Binding-site contacts:
Ligand atom C20 contacts residue PHE132 of chain 1.B at 3.6 Å (hydrophobic).
Ligand atom C8 contacts residue PHE74 of chain 1.B at 3.5 Å (hydrophobic).
Ligand atom O2 contacts residue SER133 of chain 1.B at 3.2 Å (h-bond).
Ligand atom C19 contacts residue ILE116 of chain 1.B at 3.4 Å (hydrophobic).
Ligand atom C19 contacts residue PHE148 of chain 1.B at 3.7 Å (hydrophobic).
Ligand atom C16 contacts residue GLY237 of chain 1.B at 4.0 Å.
Ligand atom C12 contacts residue PHE132 of chain 1.B at 4.1 Å (hydrophobic).
Ligand atom C20 contacts residue CYS81 of chain 1.B at 4.0 Å (hydrophobic).
Ligand atom O1 contacts residue SER133 of chain 1.B at 2.7 Å (h-bond).
Ligand atom C3 contacts residue TRP71 of chain 1.B at 4.1 Å (hydrophobic).
Ligand atom C3 contacts residue LEU244 of chain 1.B at 3.7 Å (hydrophobic).
Ligand atom O2 contacts residue PHE132 of chain 1.B at 3.7 Å.
Ligand atom C15 contacts residue PHE132 of chain 1.B at 3.8 Å (hydrophobic).
Ligand atom C2 contacts residue LEU244 of chain 1.B at 3.9 Å (hydrophobic).
Ligand atom C7 contacts residue LEU112 of chain 1.B at 3.9 Å (hydrophobic).
Ligand atom O1 contacts residue PHE132 of chain 1.B at 3.8 Å.
Ligand atom C15 contacts residue ARG122 of chain 1.B at 4.0 Å.
Ligand atom C19 contacts residue LEU115 of chain 1.B at 3.8 Å (hydrophobic).
Ligand atom O2 contacts residue LEU77 of chain 1.B at 3.9 Å.
Ligand atom C18 contacts residue LEU115 of chain 1.B at 4.0 Å (hydrophobic).
Ligand atom C17 contacts residue PHE148 of chain 1.B at 4.0 Å (hydrophobic).
Ligand atom C7 contacts residue PHE74 of chain 1.B at 3.9 Å (hydrophobic).
Ligand atom C6 contacts residue LEU112 of chain 1.B at 3.9 Å (hydrophobic).
Ligand atom C14 contacts residue CYS81 of chain 1.B at 4.1 Å (hydrophobic).
Ligand atom C17 contacts residue PHE74 of chain 1.B at 4.0 Å (hydrophobic).
Ligand atom C14 contacts residue PHE132 of chain 1.B at 3.6 Å (hydrophobic).
Ligand atom O1 contacts residue PHE45 of chain 1.B at 3.2 Å.
Ligand atom C16 contacts residue LEU151 of chain 1.B at 3.9 Å (hydrophobic).
Ligand atom C9 contacts residue LEU115 of chain 1.B at 3.7 Å (hydrophobic).
Ligand atom C10 contacts residue LEU115 of chain 1.B at 3.5 Å (hydrophobic).
Ligand atom C15 contacts residue SER133 of chain 1.B at 3.4 Å.
Ligand atom C20 contacts residue LEU77 of chain 1.B at 3.5 Å (hydrophobic).
Ligand atom C13 contacts residue PHE132 of chain 1.B at 3.6 Å (hydrophobic).
Ligand atom C11 contacts residue LEU115 of chain 1.B at 3.9 Å (hydrophobic).
Ligand atom C12 contacts residue LEU115 of chain 1.B at 4.0 Å (hydrophobic).
Ligand atom C20 contacts residue ALA78 of chain 1.B at 3.3 Å (hydrophobic).
Ligand atom O1 contacts residue ARG122 of chain 1.B at 2.9 Å (salt-bridge).
Ligand atom C8 contacts residue PHE148 of chain 1.B at 4.0 Å (hydrophobic).
Ligand atom C11 contacts residue PHE74 of chain 1.B at 3.9 Å (hydrophobic).
Ligand atom C9 contacts residue PHE148 of chain 1.B at 3.7 Å (hydrophobic).

Sequence of chain 1.B:
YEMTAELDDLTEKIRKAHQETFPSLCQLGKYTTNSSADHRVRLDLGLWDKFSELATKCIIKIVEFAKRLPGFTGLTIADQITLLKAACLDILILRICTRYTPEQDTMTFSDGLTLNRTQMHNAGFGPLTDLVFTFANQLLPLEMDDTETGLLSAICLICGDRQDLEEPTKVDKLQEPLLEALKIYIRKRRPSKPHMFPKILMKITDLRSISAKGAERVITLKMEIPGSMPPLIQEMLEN

The small molecule below binds the protein below.
Small molecule (SMILES): CC1=C(/C=C/C(C)=C/C=C/C(C)=C/C(=O)O)C(C)(C)CCC1